Sequence of chain 1.E:
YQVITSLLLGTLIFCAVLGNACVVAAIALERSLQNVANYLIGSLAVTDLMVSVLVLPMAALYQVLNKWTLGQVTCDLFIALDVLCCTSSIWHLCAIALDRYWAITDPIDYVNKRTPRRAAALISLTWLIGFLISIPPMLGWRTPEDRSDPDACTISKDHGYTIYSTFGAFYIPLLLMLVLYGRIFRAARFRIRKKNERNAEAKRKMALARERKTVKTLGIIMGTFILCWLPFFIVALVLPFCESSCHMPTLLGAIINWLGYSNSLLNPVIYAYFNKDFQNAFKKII

Binding-site contacts:
Ligand atom C4 contacts residue ILE155 of chain 1.E at 3.5 Å (hydrophobic).
Ligand atom C8 contacts residue SER165 of chain 1.E at 4.0 Å.
Ligand atom C4 contacts residue PHE327 of chain 1.E at 4.1 Å (hydrophobic).
Ligand atom C2 contacts residue CYS86 of chain 1.E at 3.5 Å (hydrophobic).
Ligand atom C8 contacts residue THR87 of chain 1.E at 2.8 Å.
Ligand atom C1 contacts residue PHE327 of chain 1.E at 3.6 Å (hydrophobic).
Ligand atom C6 contacts residue PHE328 of chain 1.E at 3.9 Å (hydrophobic).
Ligand atom C8 contacts residue VAL83 of chain 1.E at 4.3 Å (hydrophobic).
Ligand atom C9 contacts residue PHE328 of chain 1.E at 4.4 Å (hydrophobic).
Ligand atom C3 contacts residue PHE327 of chain 1.E at 4.3 Å (hydrophobic).
Ligand atom C7 contacts residue PHE328 of chain 1.E at 3.7 Å (hydrophobic).
Ligand atom N1 contacts residue PHE327 of chain 1.E at 4.5 Å.
Ligand atom C2 contacts residue PHE327 of chain 1.E at 4.2 Å (hydrophobic).
Ligand atom C2 contacts residue TRP324 of chain 1.E at 4.2 Å (hydrophobic).
Ligand atom C7 contacts residue SER165 of chain 1.E at 3.1 Å.
Ligand atom S1 contacts residue CYS86 of chain 1.E at 4.2 Å.
Ligand atom N1 contacts residue ASP82 of chain 1.E at 4.0 Å.
Ligand atom C6 contacts residue SER165 of chain 1.E at 4.0 Å.
Ligand atom C8 contacts residue ALA169 of chain 1.E at 3.5 Å (hydrophobic).
Ligand atom O1 contacts residue ILE155 of chain 1.E at 4.1 Å.
Ligand atom O1 contacts residue PHE327 of chain 1.E at 3.3 Å.
Ligand atom C5 contacts residue SER165 of chain 1.E at 4.2 Å.
Ligand atom C7 contacts residue THR87 of chain 1.E at 4.1 Å.
Ligand atom S1 contacts residue VAL83 of chain 1.E at 3.8 Å.
Ligand atom C1 contacts residue ASP82 of chain 1.E at 4.1 Å.
Ligand atom C7 contacts residue ALA169 of chain 1.E at 4.0 Å (hydrophobic).
Ligand atom N1 contacts residue CYS86 of chain 1.E at 3.6 Å (h-bond).
Ligand atom C8 contacts residue PHE328 of chain 1.E at 4.1 Å (hydrophobic).
Ligand atom C5 contacts residue PHE328 of chain 1.E at 4.3 Å (hydrophobic).
Ligand atom N1 contacts residue TRP324 of chain 1.E at 4.5 Å.
Ligand atom C9 contacts residue THR87 of chain 1.E at 4.4 Å.
Ligand atom S1 contacts residue THR87 of chain 1.E at 2.8 Å (h-bond).

The protein below binds the small molecule below.
Small molecule (SMILES): CNC[C@@H]1OCCc2ccsc21